Sequence of chain 1.A:
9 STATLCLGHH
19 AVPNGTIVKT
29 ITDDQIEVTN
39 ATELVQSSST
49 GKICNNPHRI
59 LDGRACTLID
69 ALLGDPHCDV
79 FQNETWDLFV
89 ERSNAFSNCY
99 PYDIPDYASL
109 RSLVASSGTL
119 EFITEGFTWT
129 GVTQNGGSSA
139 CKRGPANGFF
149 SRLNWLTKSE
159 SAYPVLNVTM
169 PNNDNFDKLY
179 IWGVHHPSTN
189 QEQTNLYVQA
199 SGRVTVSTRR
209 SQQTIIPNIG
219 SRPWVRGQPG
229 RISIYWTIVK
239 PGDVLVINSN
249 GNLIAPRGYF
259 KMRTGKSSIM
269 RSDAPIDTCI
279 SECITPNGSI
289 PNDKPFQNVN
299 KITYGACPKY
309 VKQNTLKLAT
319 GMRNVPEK

A protein and the small-molecule ligand that binds it are described below.
Small molecule (SMILES): CC(=O)N[C@H]1[C@H](O[C@H]2[C@H](O)[C@@H](NC(C)=O)CO[C@@H]2CO)O[C@H](CO)[C@@H](O[C@@H]2O[C@H](CO)[C@@H](O)[C@H](O[C@H]3O[C@H](CO)[C@@H](O)[C@H](O)[C@@H]3O)[C@@H]2O)[C@@H]1O

Binding-site contacts:
Ligand atom C7 contacts residue ASN165 of chain 1.A at 3.8 Å.
Ligand atom N2 contacts residue ASN165 of chain 1.A at 2.8 Å (h-bond).
Ligand atom C8 contacts residue ARG207 of chain 1.A at 4.0 Å.
Ligand atom C1 contacts residue ASN165 of chain 1.A at 1.4 Å.
Ligand atom C8 contacts residue VAL242 of chain 1.A at 4.2 Å (hydrophobic).
Ligand atom C3 contacts residue ASN165 of chain 1.A at 3.8 Å.
Ligand atom O5 contacts residue THR167 of chain 1.A at 3.5 Å (h-bond).
Ligand atom C4 contacts residue ASN165 of chain 1.A at 4.2 Å.
Ligand atom O6 contacts residue THR167 of chain 1.A at 3.3 Å (h-bond).
Ligand atom C6 contacts residue THR167 of chain 1.A at 2.7 Å.
Ligand atom C5 contacts residue THR167 of chain 1.A at 3.6 Å.
Ligand atom C2 contacts residue ASN165 of chain 1.A at 2.4 Å.
Ligand atom O5 contacts residue ASN165 of chain 1.A at 2.4 Å (h-bond).
Ligand atom O7 contacts residue ASN165 of chain 1.A at 4.0 Å.
Ligand atom C5 contacts residue ASN165 of chain 1.A at 3.7 Å.